A protein and the small-molecule ligand that binds it are described below.
Small molecule (SMILES): CCc1nc(N)nc(N)c1OCCCOc1ccccc1CCC(=O)O

Binding-site contacts:
Ligand atom C1 contacts residue PHE42 of chain 1.G at 3.6 Å (hydrophobic).
Ligand atom N2 contacts residue ILE16 of chain 1.G at 3.5 Å (h-bond).
Ligand atom N7 contacts residue TYR113 of chain 1.G at 3.2 Å (h-bond).
Ligand atom N8 contacts residue TRP17 of chain 1.G at 3.5 Å (h-bond).
Ligand atom N7 contacts residue PHE42 of chain 1.G at 3.7 Å.
Ligand atom C3 contacts residue TRP17 of chain 1.G at 3.8 Å (hydrophobic).
Ligand atom C10 contacts residue ASP38 of chain 1.G at 3.5 Å.
Ligand atom N2 contacts residue ALA18 of chain 1.G at 3.8 Å.
Ligand atom C19 contacts residue GLN39 of chain 1.G at 3.7 Å.
Ligand atom C9 contacts residue ASP38 of chain 1.G at 3.6 Å.
Ligand atom O25 contacts residue LYS43 of chain 1.G at 3.6 Å.
Ligand atom C1 contacts residue ILE16 of chain 1.G at 3.6 Å (hydrophobic).
Ligand atom C14 contacts residue LEU61 of chain 1.G at 3.7 Å (hydrophobic).
Ligand atom N7 contacts residue ILE16 of chain 1.G at 3.0 Å (h-bond).
Ligand atom C24 contacts residue ARG71 of chain 1.G at 3.5 Å.
Ligand atom N8 contacts residue ALA18 of chain 1.G at 3.8 Å.
Ligand atom N4 contacts residue ASP38 of chain 1.G at 2.6 Å (salt-bridge).
Ligand atom C20 contacts residue EDO1 of chain 1.EA at 3.7 Å.
Ligand atom N2 contacts residue NAP1 of chain 1.CA at 3.6 Å.
Ligand atom O26 contacts residue PHE42 of chain 1.G at 3.2 Å.
Ligand atom N2 contacts residue TRP17 of chain 1.G at 3.3 Å.
Ligand atom O26 contacts residue LEU68 of chain 1.G at 3.7 Å.
Ligand atom C20 contacts residue PRO62 of chain 1.G at 3.6 Å (hydrophobic).
Ligand atom N7 contacts residue NAP1 of chain 1.CA at 3.6 Å.
Ligand atom O11 contacts residue NAP1 of chain 1.CA at 3.6 Å.
Ligand atom C12 contacts residue PHE42 of chain 1.G at 3.5 Å (hydrophobic).
Ligand atom C10 contacts residue GLN39 of chain 1.G at 3.7 Å.
Ligand atom C13 contacts residue LEU61 of chain 1.G at 3.5 Å (hydrophobic).
Ligand atom N7 contacts residue ILE107 of chain 1.G at 3.0 Å (h-bond).
Ligand atom O26 contacts residue ARG71 of chain 1.G at 2.9 Å (salt-bridge).
Ligand atom C18 contacts residue GLN39 of chain 1.G at 3.5 Å.
Ligand atom C3 contacts residue ASP38 of chain 1.G at 3.5 Å.
Ligand atom C5 contacts residue ASP38 of chain 1.G at 3.5 Å.
Ligand atom C6 contacts residue NAP1 of chain 1.CA at 3.6 Å.
Ligand atom N2 contacts residue PHE42 of chain 1.G at 3.6 Å.
Ligand atom N8 contacts residue ASP38 of chain 1.G at 2.7 Å (salt-bridge).
Ligand atom C1 contacts residue NAP1 of chain 1.CA at 3.4 Å.
Ligand atom N8 contacts residue THR126 of chain 1.G at 3.7 Å.
Ligand atom C24 contacts residue LEU68 of chain 1.G at 3.6 Å (hydrophobic).
Ligand atom O25 contacts residue ARG71 of chain 1.G at 2.9 Å (salt-bridge).

Sequence of chain 1.G:
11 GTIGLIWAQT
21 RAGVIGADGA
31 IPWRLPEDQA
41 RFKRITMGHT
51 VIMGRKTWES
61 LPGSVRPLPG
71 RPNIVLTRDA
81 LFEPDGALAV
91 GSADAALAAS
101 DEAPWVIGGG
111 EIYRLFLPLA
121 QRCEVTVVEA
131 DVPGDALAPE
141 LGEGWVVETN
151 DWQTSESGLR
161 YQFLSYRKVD